Sequence of chain 2.B:
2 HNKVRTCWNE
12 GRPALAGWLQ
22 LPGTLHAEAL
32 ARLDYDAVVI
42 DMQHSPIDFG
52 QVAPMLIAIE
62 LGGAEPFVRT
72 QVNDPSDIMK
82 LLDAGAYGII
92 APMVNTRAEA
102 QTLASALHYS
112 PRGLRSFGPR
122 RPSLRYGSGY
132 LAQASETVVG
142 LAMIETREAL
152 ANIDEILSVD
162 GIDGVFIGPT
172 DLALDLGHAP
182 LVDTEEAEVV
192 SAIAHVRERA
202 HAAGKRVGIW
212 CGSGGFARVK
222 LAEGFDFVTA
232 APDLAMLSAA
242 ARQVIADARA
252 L

Binding-site contacts:
Ligand atom O3 contacts residue ARG70 of chain 2.B at 2.6 Å (salt-bridge).
Ligand atom C2 contacts residue GLY169 of chain 2.B at 3.6 Å.
Ligand atom O3 contacts residue MG1 of chain 2.F at 2.0 Å.
Ligand atom O1 contacts residue PRO170 of chain 2.B at 4.4 Å.
Ligand atom O4 contacts residue TRP211 of chain 2.B at 3.1 Å.
Ligand atom C2 contacts residue ARG70 of chain 2.B at 3.5 Å.
Ligand atom O1 contacts residue GLU146 of chain 2.B at 3.0 Å (salt-bridge).
Ligand atom O2 contacts residue GLY169 of chain 2.B at 3.3 Å.
Ligand atom C1 contacts residue THR171 of chain 2.B at 3.2 Å.
Ligand atom C3 contacts residue GLY169 of chain 2.B at 3.7 Å.
Ligand atom O4 contacts residue ARG70 of chain 2.B at 3.1 Å (salt-bridge).
Ligand atom O2 contacts residue PRO170 of chain 2.B at 3.3 Å (h-bond).
Ligand atom C2 contacts residue GLU146 of chain 2.B at 3.6 Å.
Ligand atom C1 contacts residue MG1 of chain 2.F at 2.8 Å.
Ligand atom C1 contacts residue ASP172 of chain 2.B at 3.7 Å.
Ligand atom O3 contacts residue ASP172 of chain 2.B at 4.0 Å.
Ligand atom O3 contacts residue GLN44 of chain 2.B at 4.4 Å.
Ligand atom O4 contacts residue TRP19 of chain 2.B at 3.4 Å.
Ligand atom O1 contacts residue ASP172 of chain 2.B at 2.9 Å (salt-bridge).
Ligand atom C3 contacts residue MG1 of chain 2.F at 4.1 Å.
Ligand atom O3 contacts residue MET144 of chain 2.B at 3.4 Å.
Ligand atom C3 contacts residue ARG70 of chain 2.B at 3.7 Å.
Ligand atom C1 contacts residue GLU146 of chain 2.B at 3.6 Å.
Ligand atom O3 contacts residue GLU146 of chain 2.B at 3.1 Å (salt-bridge).
Ligand atom C3 contacts residue TRP211 of chain 2.B at 3.5 Å (hydrophobic).
Ligand atom C1 contacts residue GLY169 of chain 2.B at 3.4 Å.
Ligand atom O1 contacts residue MG1 of chain 2.F at 2.1 Å.
Ligand atom C1 contacts residue PRO170 of chain 2.B at 3.9 Å (hydrophobic).
Ligand atom O2 contacts residue THR171 of chain 2.B at 2.7 Å (h-bond).
Ligand atom O2 contacts residue MG1 of chain 2.F at 4.0 Å.
Ligand atom O4 contacts residue MET144 of chain 2.B at 4.2 Å.
Ligand atom O1 contacts residue GLY169 of chain 2.B at 3.7 Å.
Ligand atom C3 contacts residue MET144 of chain 2.B at 3.7 Å (hydrophobic).
Ligand atom C2 contacts residue MET144 of chain 2.B at 3.7 Å (hydrophobic).
Ligand atom O2 contacts residue ASP172 of chain 2.B at 3.7 Å.
Ligand atom O2 contacts residue TRP211 of chain 2.B at 4.3 Å.
Ligand atom C3 contacts residue PRO170 of chain 2.B at 4.3 Å (hydrophobic).
Ligand atom O1 contacts residue THR171 of chain 2.B at 3.2 Å (h-bond).
Ligand atom O3 contacts residue GLY169 of chain 2.B at 4.2 Å.
Ligand atom C2 contacts residue MG1 of chain 2.F at 2.7 Å.

This protein binds this small molecule.
Small molecule (SMILES): O=C(O)C(=O)CO